Sequence of chain 1.C:
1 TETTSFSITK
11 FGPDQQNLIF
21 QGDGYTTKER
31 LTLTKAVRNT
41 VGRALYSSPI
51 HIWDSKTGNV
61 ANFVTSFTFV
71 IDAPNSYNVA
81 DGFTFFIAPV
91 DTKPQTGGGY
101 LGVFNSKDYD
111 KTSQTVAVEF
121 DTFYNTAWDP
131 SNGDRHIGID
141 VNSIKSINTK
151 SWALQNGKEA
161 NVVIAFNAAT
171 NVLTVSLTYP

This protein binds this small molecule.
Small molecule (SMILES): CO[C@H]1O[C@H](CO)[C@@H](O)[C@H](O)[C@@H]1O

Binding-site contacts:
Ligand atom C6 contacts residue PHE123 of chain 1.C at 3.3 Å (hydrophobic).
Ligand atom O2 contacts residue GLY98 of chain 1.C at 4.0 Å.
Ligand atom O5 contacts residue GLY29 of chain 1.D at 3.9 Å.
Ligand atom C4 contacts residue ASN125 of chain 1.C at 4.0 Å.
Ligand atom C5 contacts residue PHE123 of chain 1.C at 3.6 Å (hydrophobic).
Ligand atom O5 contacts residue GLU31 of chain 1.D at 4.4 Å.
Ligand atom O6 contacts residue GLU31 of chain 1.D at 3.2 Å (salt-bridge).
Ligand atom O4 contacts residue PHE123 of chain 1.C at 3.7 Å.
Ligand atom O4 contacts residue GLY98 of chain 1.C at 3.9 Å.
Ligand atom O6 contacts residue THR28 of chain 1.D at 4.3 Å.
Ligand atom O4 contacts residue GLY99 of chain 1.C at 3.1 Å (h-bond).
Ligand atom C7 contacts residue ALA30 of chain 1.D at 4.3 Å (hydrophobic).
Ligand atom C5 contacts residue ASP81 of chain 1.C at 4.1 Å.
Ligand atom C4 contacts residue ASP81 of chain 1.C at 3.5 Å.
Ligand atom O3 contacts residue GLY99 of chain 1.C at 3.0 Å (h-bond).
Ligand atom C2 contacts residue ALA30 of chain 1.D at 4.4 Å (hydrophobic).
Ligand atom C3 contacts residue GLY99 of chain 1.C at 3.9 Å.
Ligand atom O6 contacts residue ASP81 of chain 1.C at 2.9 Å (salt-bridge).
Ligand atom C3 contacts residue GLY98 of chain 1.C at 4.3 Å.
Ligand atom C6 contacts residue GLU31 of chain 1.D at 3.9 Å.
Ligand atom C6 contacts residue ASP81 of chain 1.C at 3.6 Å.
Ligand atom O2 contacts residue ALA30 of chain 1.D at 3.5 Å (h-bond).
Ligand atom C1 contacts residue ALA30 of chain 1.D at 3.8 Å (hydrophobic).
Ligand atom C4 contacts residue GLY98 of chain 1.C at 4.0 Å.
Ligand atom O4 contacts residue ASN125 of chain 1.C at 2.6 Å (h-bond).
Ligand atom O3 contacts residue GLY98 of chain 1.C at 3.7 Å.
Ligand atom C6 contacts residue ALA80 of chain 1.C at 3.8 Å (hydrophobic).
Ligand atom O4 contacts residue ASP81 of chain 1.C at 3.0 Å (salt-bridge).
Ligand atom C6 contacts residue ALA30 of chain 1.D at 3.9 Å (hydrophobic).
Ligand atom C4 contacts residue GLY99 of chain 1.C at 3.6 Å.
Ligand atom C6 contacts residue GLY29 of chain 1.D at 4.4 Å.
Ligand atom O6 contacts residue GLY29 of chain 1.D at 3.2 Å.
Ligand atom O5 contacts residue ALA30 of chain 1.D at 3.0 Å (h-bond).
Ligand atom O2 contacts residue ASN39 of chain 1.C at 4.0 Å.
Ligand atom O2 contacts residue GLY29 of chain 1.D at 3.3 Å.
Ligand atom O6 contacts residue ALA30 of chain 1.D at 3.1 Å (h-bond).
Ligand atom O6 contacts residue ALA80 of chain 1.C at 3.3 Å.
Ligand atom C5 contacts residue ALA30 of chain 1.D at 4.0 Å (hydrophobic).
Ligand atom C4 contacts residue PHE123 of chain 1.C at 4.2 Å (hydrophobic).
Ligand atom O3 contacts residue ASN125 of chain 1.C at 4.3 Å.

Sequence of chain 1.D:
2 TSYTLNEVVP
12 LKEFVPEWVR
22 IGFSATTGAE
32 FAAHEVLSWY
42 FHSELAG